Sequence of chain 1.I:
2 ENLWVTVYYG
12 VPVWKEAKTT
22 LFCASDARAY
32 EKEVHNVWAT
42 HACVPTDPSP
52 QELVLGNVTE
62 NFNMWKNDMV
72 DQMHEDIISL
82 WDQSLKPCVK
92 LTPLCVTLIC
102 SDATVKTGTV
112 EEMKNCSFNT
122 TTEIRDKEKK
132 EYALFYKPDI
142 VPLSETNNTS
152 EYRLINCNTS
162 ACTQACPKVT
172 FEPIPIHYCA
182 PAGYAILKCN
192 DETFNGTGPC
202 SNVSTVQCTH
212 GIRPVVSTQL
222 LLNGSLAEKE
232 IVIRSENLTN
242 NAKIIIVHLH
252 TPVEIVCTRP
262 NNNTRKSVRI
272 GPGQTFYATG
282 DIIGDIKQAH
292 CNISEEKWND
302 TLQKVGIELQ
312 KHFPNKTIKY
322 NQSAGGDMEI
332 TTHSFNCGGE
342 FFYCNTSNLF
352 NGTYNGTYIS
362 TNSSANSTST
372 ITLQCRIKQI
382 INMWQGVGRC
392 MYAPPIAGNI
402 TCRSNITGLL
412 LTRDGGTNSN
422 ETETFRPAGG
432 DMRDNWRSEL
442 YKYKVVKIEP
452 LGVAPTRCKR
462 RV

Binding-site contacts:
Ligand atom C1 contacts residue ASN346 of chain 1.I at 1.4 Å.
Ligand atom C2 contacts residue ASN346 of chain 1.I at 2.5 Å.
Ligand atom C5 contacts residue ASN346 of chain 1.I at 3.7 Å.
Ligand atom O7 contacts residue ASN346 of chain 1.I at 3.5 Å (h-bond).
Ligand atom C8 contacts residue THR333 of chain 1.I at 4.3 Å.
Ligand atom N2 contacts residue ASN346 of chain 1.I at 3.0 Å (h-bond).
Ligand atom C5 contacts residue SER348 of chain 1.I at 4.2 Å.
Ligand atom C4 contacts residue ASN346 of chain 1.I at 4.2 Å.
Ligand atom C7 contacts residue ASN346 of chain 1.I at 3.4 Å.
Ligand atom C3 contacts residue ASN346 of chain 1.I at 3.8 Å.
Ligand atom C8 contacts residue THR332 of chain 1.I at 3.6 Å.
Ligand atom C1 contacts residue SER348 of chain 1.I at 3.8 Å.
Ligand atom O5 contacts residue ASN346 of chain 1.I at 2.3 Å (h-bond).
Ligand atom O5 contacts residue SER348 of chain 1.I at 4.3 Å.

The small molecule below binds the protein below.
Small molecule (SMILES): CC(=O)N[C@@H]1[C@@H](O)[C@H](O)[C@@H](CO)O[C@H]1O